This small molecule binds to this protein.
Small molecule (SMILES): CC(=O)N[C@@H]1[C@@H](O)[C@H](O)[C@@H](CO)O[C@H]1O

Binding-site contacts:
Ligand atom C8 contacts residue GLN25 of chain 1.A at 4.4 Å.
Ligand atom C5 contacts residue ASN3 of chain 1.A at 3.6 Å.
Ligand atom C7 contacts residue ASN3 of chain 1.A at 3.8 Å.
Ligand atom C7 contacts residue GLN25 of chain 1.A at 3.5 Å.
Ligand atom C2 contacts residue ASN3 of chain 1.A at 2.4 Å.
Ligand atom C7 contacts residue LYS1 of chain 1.A at 4.0 Å.
Ligand atom C3 contacts residue ASN3 of chain 1.A at 3.7 Å.
Ligand atom O5 contacts residue ASN3 of chain 1.A at 2.3 Å (h-bond).
Ligand atom O7 contacts residue GLN25 of chain 1.A at 3.0 Å (h-bond).
Ligand atom O7 contacts residue ASN3 of chain 1.A at 4.2 Å.
Ligand atom C1 contacts residue ASN3 of chain 1.A at 1.4 Å.
Ligand atom C1 contacts residue GLN25 of chain 1.A at 4.0 Å.
Ligand atom C2 contacts residue GLN25 of chain 1.A at 3.6 Å.
Ligand atom O5 contacts residue GLN25 of chain 1.A at 4.3 Å.
Ligand atom O4 contacts residue ALA108 of chain 1.A at 4.1 Å.
Ligand atom N2 contacts residue GLN25 of chain 1.A at 3.7 Å.
Ligand atom C8 contacts residue LYS1 of chain 1.A at 3.1 Å.
Ligand atom C4 contacts residue ASN3 of chain 1.A at 4.1 Å.
Ligand atom N2 contacts residue LYS1 of chain 1.A at 3.9 Å.
Ligand atom N2 contacts residue ASN3 of chain 1.A at 2.9 Å (h-bond).

Sequence of chain 1.A:
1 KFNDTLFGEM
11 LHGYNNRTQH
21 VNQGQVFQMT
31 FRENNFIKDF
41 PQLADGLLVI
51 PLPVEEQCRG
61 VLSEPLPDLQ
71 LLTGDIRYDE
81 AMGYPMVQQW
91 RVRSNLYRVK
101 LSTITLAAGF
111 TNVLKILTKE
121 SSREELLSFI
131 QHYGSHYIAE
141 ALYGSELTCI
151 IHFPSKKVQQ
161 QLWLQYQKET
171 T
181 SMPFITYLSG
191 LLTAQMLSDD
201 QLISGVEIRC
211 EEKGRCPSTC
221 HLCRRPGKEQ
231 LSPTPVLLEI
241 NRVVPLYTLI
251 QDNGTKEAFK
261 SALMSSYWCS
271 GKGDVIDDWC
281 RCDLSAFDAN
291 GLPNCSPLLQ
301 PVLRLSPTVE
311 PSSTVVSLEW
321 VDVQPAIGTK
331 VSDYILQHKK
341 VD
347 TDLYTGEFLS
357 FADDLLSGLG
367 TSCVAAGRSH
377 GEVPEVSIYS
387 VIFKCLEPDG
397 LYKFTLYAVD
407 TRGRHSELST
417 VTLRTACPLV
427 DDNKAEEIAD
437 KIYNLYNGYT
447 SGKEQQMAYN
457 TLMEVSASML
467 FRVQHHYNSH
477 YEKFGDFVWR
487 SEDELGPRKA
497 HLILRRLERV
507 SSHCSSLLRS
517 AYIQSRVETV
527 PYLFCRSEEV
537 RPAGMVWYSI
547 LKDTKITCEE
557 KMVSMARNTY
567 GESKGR